Sequence of chain 1.B:
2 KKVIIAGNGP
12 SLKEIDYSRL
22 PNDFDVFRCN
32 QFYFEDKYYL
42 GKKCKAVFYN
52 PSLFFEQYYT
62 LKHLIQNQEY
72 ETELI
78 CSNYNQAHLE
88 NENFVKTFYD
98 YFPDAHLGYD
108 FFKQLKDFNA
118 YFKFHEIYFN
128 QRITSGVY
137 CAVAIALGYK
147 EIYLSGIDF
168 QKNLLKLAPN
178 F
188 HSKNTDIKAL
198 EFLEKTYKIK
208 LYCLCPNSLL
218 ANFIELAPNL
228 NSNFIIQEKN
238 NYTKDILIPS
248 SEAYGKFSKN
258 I

This small molecule binds to this protein.
Small molecule (SMILES): CC(=O)N[C@@H]1[C@@H](O)[C@@H](F)C(O[P](=O)(O)OC[C@H]2O[C@@H](n3ccc(N)nc3=O)[C@H](O)[C@@H]2O)(C(=O)O)O[C@H]1[C@H](O)[C@H](O)CO

Binding-site contacts:
Ligand atom C4 contacts residue GLY10 of chain 1.B at 3.6 Å.
Ligand atom C9A contacts residue GLN32 of chain 1.B at 3.5 Å.
Ligand atom C5' contacts residue CYS30 of chain 1.B at 3.4 Å (hydrophobic).
Ligand atom C6 contacts residue GLY10 of chain 1.B at 3.5 Å.
Ligand atom O3' contacts residue GLY133 of chain 1.B at 3.1 Å (h-bond).
Ligand atom C5 contacts residue GLY10 of chain 1.B at 3.4 Å.
Ligand atom O4' contacts residue ASN9 of chain 1.B at 3.0 Å (h-bond).
Ligand atom N1 contacts residue GLY152 of chain 1.B at 3.6 Å.
Ligand atom C2 contacts residue PHE155 of chain 1.B at 3.4 Å (hydrophobic).
Ligand atom N3 contacts residue PHE155 of chain 1.B at 3.4 Å (h-bond).
Ligand atom N3 contacts residue ASP154 of chain 1.B at 3.5 Å (salt-bridge).
Ligand atom O2 contacts residue ILE153 of chain 1.B at 3.4 Å.
Ligand atom O9A contacts residue GLN58 of chain 1.B at 3.6 Å.
Ligand atom OAA contacts residue SER132 of chain 1.B at 2.4 Å (h-bond).
Ligand atom OAA contacts residue ASN31 of chain 1.B at 2.8 Å (h-bond).
Ligand atom OBA contacts residue SER132 of chain 1.B at 2.5 Å (h-bond).
Ligand atom O3' contacts residue SER132 of chain 1.B at 2.7 Å (h-bond).
Ligand atom F3A contacts residue HIS188 of chain 1.B at 2.9 Å.
Ligand atom O8A contacts residue GLN32 of chain 1.B at 2.7 Å (h-bond).
Ligand atom C1A contacts residue SER132 of chain 1.B at 3.1 Å.
Ligand atom O4A contacts residue HIS188 of chain 1.B at 3.5 Å.
Ligand atom O6A contacts residue ASN31 of chain 1.B at 3.6 Å.
Ligand atom O3' contacts residue THR131 of chain 1.B at 3.2 Å.
Ligand atom O9A contacts residue LEU54 of chain 1.B at 3.5 Å.
Ligand atom O8A contacts residue PHE178 of chain 1.B at 3.5 Å.
Ligand atom O8A contacts residue ASN31 of chain 1.B at 3.6 Å.
Ligand atom O7A contacts residue ASN51 of chain 1.B at 3.1 Å (h-bond).
Ligand atom O2 contacts residue PHE155 of chain 1.B at 2.6 Å (h-bond).
Ligand atom C1' contacts residue GLY152 of chain 1.B at 3.6 Å.
Ligand atom OBA contacts residue THR131 of chain 1.B at 3.4 Å.
Ligand atom C1A contacts residue ASN31 of chain 1.B at 3.6 Å.
Ligand atom O6A contacts residue ASN51 of chain 1.B at 3.6 Å (h-bond).
Ligand atom O3A contacts residue ASN31 of chain 1.B at 3.1 Å (h-bond).
Ligand atom O9A contacts residue GLN32 of chain 1.B at 2.6 Å (h-bond).
Ligand atom C2 contacts residue ASP154 of chain 1.B at 3.2 Å.
Ligand atom C9A contacts residue LEU54 of chain 1.B at 3.6 Å (hydrophobic).
Ligand atom OAA contacts residue ASN51 of chain 1.B at 3.2 Å (h-bond).
Ligand atom O2' contacts residue THR131 of chain 1.B at 3.0 Å (h-bond).
Ligand atom O4' contacts residue GLY8 of chain 1.B at 3.2 Å.
Ligand atom O2 contacts residue ASP154 of chain 1.B at 2.6 Å (salt-bridge).